A small-molecule ligand and the protein it binds are described below.
Small molecule (SMILES): CC(C)C[C@H](NC(=O)[C@H](CC(C)C)NC(=O)[C@H](CCC(=O)O)NC(=O)[C@@H]1CCCN1C(=O)[C@H](C)N)C(=O)NCC(=O)O

Binding-site contacts:
Ligand atom CA contacts residue GLN95 of chain 1.D at 3.7 Å.
Ligand atom C contacts residue LEU97 of chain 1.E at 3.8 Å (hydrophobic).
Ligand atom CD2 contacts residue ALA96 of chain 1.D at 3.2 Å (hydrophobic).
Ligand atom O contacts residue TYR101 of chain 1.E at 2.8 Å (h-bond).
Ligand atom OE2 contacts residue ASN55 of chain 1.E at 3.2 Å (h-bond).
Ligand atom CA contacts residue HIS98 of chain 1.D at 3.8 Å.
Ligand atom OE2 contacts residue GLY51 of chain 1.E at 3.8 Å.
Ligand atom N contacts residue HIS98 of chain 1.D at 3.6 Å.
Ligand atom OE2 contacts residue TRP57 of chain 1.E at 3.8 Å.
Ligand atom CD2 contacts residue TYR101 of chain 1.E at 3.6 Å (hydrophobic).
Ligand atom O contacts residue GLN95 of chain 1.D at 3.6 Å.
Ligand atom CG contacts residue TRP57 of chain 1.E at 3.4 Å (hydrophobic).
Ligand atom CB contacts residue ALA96 of chain 1.D at 3.5 Å (hydrophobic).
Ligand atom OXT contacts residue LEU97 of chain 1.E at 2.9 Å (h-bond).
Ligand atom O contacts residue ASN99 of chain 1.E at 3.7 Å.
Ligand atom CD1 contacts residue TRP57 of chain 1.E at 3.6 Å (hydrophobic).
Ligand atom CD2 contacts residue GLY49 of chain 1.E at 3.8 Å.
Ligand atom CD2 contacts residue ASN34 of chain 1.E at 3.7 Å.
Ligand atom O contacts residue PRO32 of chain 1.E at 3.3 Å.
Ligand atom CD1 contacts residue ILE50 of chain 1.E at 3.6 Å (hydrophobic).
Ligand atom O contacts residue ASN34 of chain 1.E at 2.8 Å (h-bond).
Ligand atom OXT contacts residue TYR98 of chain 1.E at 3.0 Å (h-bond).
Ligand atom N contacts residue GLN95 of chain 1.D at 3.0 Å (h-bond).
Ligand atom CD contacts residue SER53 of chain 1.E at 3.8 Å.
Ligand atom OXT contacts residue ASN99 of chain 1.E at 3.4 Å (h-bond).
Ligand atom CB contacts residue ASP94 of chain 1.D at 3.8 Å.
Ligand atom OE1 contacts residue THR52 of chain 1.E at 3.7 Å.
Ligand atom OXT contacts residue GLY96 of chain 1.E at 3.4 Å.
Ligand atom CB contacts residue GLN95 of chain 1.D at 3.5 Å.
Ligand atom CG contacts residue ASP94 of chain 1.D at 3.8 Å.
Ligand atom CA contacts residue TRP57 of chain 1.E at 3.6 Å (hydrophobic).
Ligand atom OE1 contacts residue SER53 of chain 1.E at 3.1 Å (h-bond).
Ligand atom C contacts residue TYR101 of chain 1.E at 3.7 Å (hydrophobic).
Ligand atom OE2 contacts residue SER53 of chain 1.E at 3.4 Å.
Ligand atom C contacts residue PRO32 of chain 1.E at 3.8 Å (hydrophobic).
Ligand atom CD2 contacts residue TRP46 of chain 1.E at 3.7 Å (hydrophobic).
Ligand atom N contacts residue TYR33 of chain 1.D at 3.5 Å (h-bond).
Ligand atom O contacts residue ALA96 of chain 1.D at 3.8 Å.
Ligand atom CA contacts residue TYR33 of chain 1.D at 3.2 Å (hydrophobic).
Ligand atom CD1 contacts residue GLY51 of chain 1.E at 3.4 Å.

Sequence of chain 1.D:
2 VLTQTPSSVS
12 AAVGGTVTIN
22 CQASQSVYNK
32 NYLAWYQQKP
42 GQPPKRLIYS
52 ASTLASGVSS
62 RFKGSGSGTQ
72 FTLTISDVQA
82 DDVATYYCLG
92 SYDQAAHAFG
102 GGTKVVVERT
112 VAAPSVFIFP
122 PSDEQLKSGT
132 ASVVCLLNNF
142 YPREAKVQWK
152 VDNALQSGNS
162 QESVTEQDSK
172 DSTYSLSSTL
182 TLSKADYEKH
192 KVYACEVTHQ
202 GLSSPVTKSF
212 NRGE

Sequence of chain 1.E:
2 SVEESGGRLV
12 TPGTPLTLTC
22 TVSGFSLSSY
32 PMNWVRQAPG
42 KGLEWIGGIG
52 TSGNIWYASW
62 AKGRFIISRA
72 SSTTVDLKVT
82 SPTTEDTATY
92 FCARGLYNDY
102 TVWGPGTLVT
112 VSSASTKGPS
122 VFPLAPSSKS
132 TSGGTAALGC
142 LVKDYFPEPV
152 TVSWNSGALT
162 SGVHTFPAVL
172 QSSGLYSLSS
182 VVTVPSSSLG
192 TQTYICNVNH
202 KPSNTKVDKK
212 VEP